A protein and the small-molecule ligand that binds it are described below.
Small molecule (SMILES): CC(=O)N[C@@H]1[C@@H](O)[C@H](O)[C@@H](CO)O[C@H]1O

Sequence of chain 9.K:
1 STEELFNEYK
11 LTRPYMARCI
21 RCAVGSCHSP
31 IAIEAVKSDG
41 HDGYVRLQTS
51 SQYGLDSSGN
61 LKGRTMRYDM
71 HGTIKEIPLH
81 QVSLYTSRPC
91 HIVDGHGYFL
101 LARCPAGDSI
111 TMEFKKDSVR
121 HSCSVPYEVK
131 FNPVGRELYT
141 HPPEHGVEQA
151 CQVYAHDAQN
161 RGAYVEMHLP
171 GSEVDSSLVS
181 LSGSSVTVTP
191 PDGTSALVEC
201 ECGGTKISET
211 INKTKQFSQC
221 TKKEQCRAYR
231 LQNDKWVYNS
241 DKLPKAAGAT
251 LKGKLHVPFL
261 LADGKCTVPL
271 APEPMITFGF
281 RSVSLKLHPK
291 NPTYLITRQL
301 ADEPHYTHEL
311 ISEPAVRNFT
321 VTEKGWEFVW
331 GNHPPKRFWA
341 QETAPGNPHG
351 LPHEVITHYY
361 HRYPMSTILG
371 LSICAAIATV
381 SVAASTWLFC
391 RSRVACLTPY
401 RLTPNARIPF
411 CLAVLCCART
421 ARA

Binding-site contacts:
Ligand atom N2 contacts residue ASN212 of chain 9.K at 2.9 Å (h-bond).
Ligand atom O5 contacts residue ASN212 of chain 9.K at 2.4 Å (h-bond).
Ligand atom C1 contacts residue ASN212 of chain 9.K at 1.4 Å.
Ligand atom C2 contacts residue ASN212 of chain 9.K at 2.5 Å.
Ligand atom C4 contacts residue ASN212 of chain 9.K at 4.2 Å.
Ligand atom C1 contacts residue ILE211 of chain 9.K at 4.2 Å (hydrophobic).
Ligand atom O7 contacts residue ASN212 of chain 9.K at 4.1 Å.
Ligand atom C5 contacts residue ASN212 of chain 9.K at 3.7 Å.
Ligand atom C7 contacts residue ASN212 of chain 9.K at 3.7 Å.
Ligand atom C3 contacts residue ASN212 of chain 9.K at 3.8 Å.
Ligand atom N2 contacts residue ILE211 of chain 9.K at 4.0 Å.